A protein and the small-molecule ligand that binds it are described below.
Small molecule (SMILES): CC(=O)N[C@H]1[C@@H](OP(=O)(O)OP(=O)(O)OC[C@H]2O[C@@H](n3ccc(=O)[nH]c3=O)[C@H](O)[C@@H]2O)O[C@H](CN=[N+]=N)[C@@H](O)[C@@H]1O

Binding-site contacts:
Ligand atom O2' contacts residue MET216 of chain 2.B at 3.4 Å (h-bond).
Ligand atom C5' contacts residue ASN187 of chain 2.B at 3.4 Å.
Ligand atom C2 contacts residue THR212 of chain 2.B at 3.5 Å.
Ligand atom C8' contacts residue GLN106 of chain 2.B at 3.3 Å.
Ligand atom O4B contacts residue VAL195 of chain 2.B at 3.5 Å.
Ligand atom C6 contacts residue ARG275 of chain 2.B at 3.5 Å.
Ligand atom O4 contacts residue LEU198 of chain 2.B at 2.8 Å.
Ligand atom N41 contacts residue SER191 of chain 2.B at 3.4 Å (h-bond).
Ligand atom O3B contacts residue ARG218 of chain 2.B at 3.3 Å.
Ligand atom O2 contacts residue VAL252 of chain 2.B at 3.4 Å.
Ligand atom O1A contacts residue SER194 of chain 2.B at 3.2 Å.
Ligand atom N40 contacts residue SER191 of chain 2.B at 3.3 Å (h-bond).
Ligand atom C6' contacts residue ASN187 of chain 2.B at 3.5 Å.
Ligand atom O1A contacts residue VAL195 of chain 2.B at 2.7 Å (h-bond).
Ligand atom O2 contacts residue THR212 of chain 2.B at 3.0 Å (h-bond).
Ligand atom O7' contacts residue TYR314 of chain 2.A at 3.1 Å (h-bond).
Ligand atom O1B contacts residue ASN187 of chain 2.B at 3.1 Å (h-bond).
Ligand atom C2B contacts residue GLU278 of chain 2.B at 3.3 Å.
Ligand atom C1B contacts residue THR212 of chain 2.B at 3.6 Å.
Ligand atom O4' contacts residue LYS105 of chain 2.B at 2.9 Å (salt-bridge).
Ligand atom O2' contacts residue THR212 of chain 2.B at 2.7 Å (h-bond).
Ligand atom N3 contacts residue THR210 of chain 2.B at 2.7 Å (h-bond).
Ligand atom O3' contacts residue GLN106 of chain 2.B at 2.7 Å (h-bond).
Ligand atom O1B contacts residue LYS147 of chain 2.B at 3.0 Å (salt-bridge).
Ligand atom O2 contacts residue ILE211 of chain 2.B at 3.4 Å.
Ligand atom C5 contacts residue LEU198 of chain 2.B at 3.6 Å (hydrophobic).
Ligand atom C3' contacts residue GLN106 of chain 2.B at 3.5 Å.
Ligand atom O4 contacts residue THR210 of chain 2.B at 3.3 Å (h-bond).
Ligand atom PB contacts residue ASN187 of chain 2.B at 3.3 Å.
Ligand atom O1' contacts residue ASN187 of chain 2.B at 3.1 Å (h-bond).
Ligand atom C4 contacts residue LEU198 of chain 2.B at 3.4 Å (hydrophobic).
Ligand atom O3B contacts residue MET216 of chain 2.B at 3.2 Å (h-bond).
Ligand atom O2B contacts residue ARG275 of chain 2.B at 2.8 Å (salt-bridge).
Ligand atom C4 contacts residue THR210 of chain 2.B at 3.5 Å.
Ligand atom O2' contacts residue GLU278 of chain 2.B at 2.6 Å (salt-bridge).
Ligand atom O3B contacts residue VAL252 of chain 2.B at 3.4 Å.
Ligand atom C2B contacts residue ARG275 of chain 2.B at 3.6 Å.
Ligand atom O3A contacts residue ASN187 of chain 2.B at 2.8 Å (h-bond).
Ligand atom O3' contacts residue VAL107 of chain 2.B at 2.7 Å (h-bond).
Ligand atom N1 contacts residue VAL195 of chain 2.B at 3.6 Å.

Sequence of chain 2.B:
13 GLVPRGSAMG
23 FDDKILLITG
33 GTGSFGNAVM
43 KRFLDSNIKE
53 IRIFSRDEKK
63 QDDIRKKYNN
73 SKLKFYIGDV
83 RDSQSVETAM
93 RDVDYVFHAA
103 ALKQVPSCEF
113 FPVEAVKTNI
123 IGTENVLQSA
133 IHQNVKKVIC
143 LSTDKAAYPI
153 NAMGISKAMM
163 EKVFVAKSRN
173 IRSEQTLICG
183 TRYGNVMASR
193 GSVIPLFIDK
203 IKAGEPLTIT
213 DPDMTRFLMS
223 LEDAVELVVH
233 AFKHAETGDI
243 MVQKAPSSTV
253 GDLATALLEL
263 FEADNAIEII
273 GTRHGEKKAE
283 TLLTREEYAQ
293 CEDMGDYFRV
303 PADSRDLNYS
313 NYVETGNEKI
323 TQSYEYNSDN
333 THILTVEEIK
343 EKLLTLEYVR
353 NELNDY

Sequence of chain 2.A:
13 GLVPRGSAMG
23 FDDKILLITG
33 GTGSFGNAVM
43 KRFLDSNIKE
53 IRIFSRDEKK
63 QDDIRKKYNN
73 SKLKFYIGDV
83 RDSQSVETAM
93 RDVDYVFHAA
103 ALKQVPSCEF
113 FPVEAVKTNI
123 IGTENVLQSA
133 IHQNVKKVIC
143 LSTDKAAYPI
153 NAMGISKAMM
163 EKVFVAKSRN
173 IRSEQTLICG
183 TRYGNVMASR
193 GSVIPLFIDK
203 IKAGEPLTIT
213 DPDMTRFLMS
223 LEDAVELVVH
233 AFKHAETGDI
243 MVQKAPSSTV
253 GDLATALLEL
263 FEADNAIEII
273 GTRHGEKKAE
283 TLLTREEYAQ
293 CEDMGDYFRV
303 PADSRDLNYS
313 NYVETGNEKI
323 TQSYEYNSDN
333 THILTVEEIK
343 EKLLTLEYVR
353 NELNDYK